The small molecule below binds the protein below.
Small molecule (SMILES): CC(=O)N[C@H]1[C@H](O[C@H]2[C@H](O)[C@@H](NC(C)=O)CO[C@@H]2CO)O[C@H](CO)[C@@H](O)[C@@H]1O

Binding-site contacts:
Ligand atom N2 contacts residue ASN61 of chain 1.C at 3.0 Å (h-bond).
Ligand atom C2 contacts residue TYR28 of chain 1.C at 4.4 Å (hydrophobic).
Ligand atom C7 contacts residue ASN61 of chain 1.C at 3.3 Å.
Ligand atom C4 contacts residue ASN61 of chain 1.C at 4.4 Å.
Ligand atom C1 contacts residue TYR28 of chain 1.C at 4.0 Å (hydrophobic).
Ligand atom N2 contacts residue TYR28 of chain 1.C at 3.5 Å.
Ligand atom C8 contacts residue TYR28 of chain 1.C at 3.6 Å (hydrophobic).
Ligand atom C3 contacts residue ASN61 of chain 1.C at 3.9 Å.
Ligand atom C5 contacts residue ASN61 of chain 1.C at 3.8 Å.
Ligand atom C8 contacts residue THR29 of chain 1.C at 3.6 Å.
Ligand atom C2 contacts residue ASN61 of chain 1.C at 2.6 Å.
Ligand atom C7 contacts residue TYR28 of chain 1.C at 4.2 Å (hydrophobic).
Ligand atom O5 contacts residue ASN61 of chain 1.C at 2.4 Å (h-bond).
Ligand atom O7 contacts residue ASN61 of chain 1.C at 3.2 Å (h-bond).
Ligand atom C8 contacts residue ASN61 of chain 1.C at 3.7 Å.
Ligand atom O7 contacts residue TYR28 of chain 1.C at 4.3 Å.
Ligand atom C1 contacts residue ASN61 of chain 1.C at 1.5 Å.
Ligand atom C3 contacts residue TYR28 of chain 1.C at 4.3 Å (hydrophobic).

Sequence of chain 1.C:
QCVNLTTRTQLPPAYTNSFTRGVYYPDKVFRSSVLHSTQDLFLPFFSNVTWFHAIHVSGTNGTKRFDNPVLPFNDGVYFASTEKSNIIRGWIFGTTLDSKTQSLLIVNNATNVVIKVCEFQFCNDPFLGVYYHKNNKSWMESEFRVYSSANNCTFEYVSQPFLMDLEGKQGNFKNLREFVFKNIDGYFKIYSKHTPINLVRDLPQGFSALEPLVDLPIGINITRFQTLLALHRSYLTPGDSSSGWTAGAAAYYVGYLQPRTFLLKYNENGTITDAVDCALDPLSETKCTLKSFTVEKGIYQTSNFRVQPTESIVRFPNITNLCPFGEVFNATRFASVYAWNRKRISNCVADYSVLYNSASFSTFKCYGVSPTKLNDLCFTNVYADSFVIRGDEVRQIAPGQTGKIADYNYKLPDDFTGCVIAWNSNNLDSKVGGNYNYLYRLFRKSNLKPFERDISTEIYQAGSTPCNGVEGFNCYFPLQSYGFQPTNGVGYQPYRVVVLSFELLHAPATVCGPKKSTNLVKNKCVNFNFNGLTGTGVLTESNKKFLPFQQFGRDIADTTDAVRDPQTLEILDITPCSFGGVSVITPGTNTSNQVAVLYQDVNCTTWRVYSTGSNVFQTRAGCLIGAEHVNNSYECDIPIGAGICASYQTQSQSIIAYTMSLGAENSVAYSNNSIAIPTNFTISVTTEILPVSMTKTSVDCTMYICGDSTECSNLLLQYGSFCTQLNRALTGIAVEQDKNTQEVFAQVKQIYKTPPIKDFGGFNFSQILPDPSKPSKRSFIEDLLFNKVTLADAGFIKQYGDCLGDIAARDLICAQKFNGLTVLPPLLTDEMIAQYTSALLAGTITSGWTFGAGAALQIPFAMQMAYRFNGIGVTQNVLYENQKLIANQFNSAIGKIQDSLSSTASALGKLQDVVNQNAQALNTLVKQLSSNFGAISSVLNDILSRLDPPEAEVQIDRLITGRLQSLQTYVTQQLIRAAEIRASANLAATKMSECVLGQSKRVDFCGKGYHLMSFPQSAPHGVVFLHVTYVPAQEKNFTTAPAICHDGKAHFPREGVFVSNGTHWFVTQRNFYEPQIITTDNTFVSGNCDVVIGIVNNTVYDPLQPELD